Binding-site contacts:
Ligand atom O3 contacts residue ARG332 of chain 1.A at 2.9 Å (salt-bridge).
Ligand atom C1 contacts residue TRP539 of chain 1.A at 3.8 Å (hydrophobic).
Ligand atom O2 contacts residue GLU288 of chain 1.A at 2.6 Å (salt-bridge).
Ligand atom O3 contacts residue BDP1 of chain 1.E at 4.2 Å.
Ligand atom C5 contacts residue HIS524 of chain 1.A at 3.8 Å.
Ligand atom C5 contacts residue TRP539 of chain 1.A at 3.9 Å (hydrophobic).
Ligand atom C2 contacts residue BDP1 of chain 1.E at 3.4 Å.
Ligand atom C5 contacts residue HIS517 of chain 1.A at 4.0 Å.
Ligand atom O3 contacts residue PHE323 of chain 1.A at 3.6 Å.
Ligand atom O2 contacts residue BDP1 of chain 1.E at 3.4 Å (h-bond).
Ligand atom C2 contacts residue ASP361 of chain 1.A at 3.7 Å.
Ligand atom C3 contacts residue ASP361 of chain 1.A at 3.5 Å.
Ligand atom C4 contacts residue TYR390 of chain 1.A at 4.1 Å (hydrophobic).
Ligand atom O4 contacts residue ASP538 of chain 1.A at 4.1 Å.
Ligand atom C4 contacts residue TRP539 of chain 1.A at 4.1 Å (hydrophobic).
Ligand atom C3 contacts residue ARG332 of chain 1.A at 3.9 Å.
Ligand atom C3 contacts residue TYR325 of chain 1.A at 3.6 Å (hydrophobic).
Ligand atom O1 contacts residue HIS524 of chain 1.A at 3.5 Å (h-bond).
Ligand atom O5 contacts residue GLN521 of chain 1.A at 3.1 Å (h-bond).
Ligand atom C5 contacts residue GLN521 of chain 1.A at 3.3 Å.
Ligand atom C1 contacts residue BDP1 of chain 1.E at 4.0 Å.
Ligand atom O3 contacts residue ASP361 of chain 1.A at 2.6 Å (salt-bridge).
Ligand atom O4 contacts residue HIS517 of chain 1.A at 2.9 Å (h-bond).
Ligand atom O1 contacts residue BDP1 of chain 1.E at 3.5 Å (h-bond).
Ligand atom C4 contacts residue ARG332 of chain 1.A at 4.0 Å.
Ligand atom C1 contacts residue HIS524 of chain 1.A at 3.7 Å.
Ligand atom C3 contacts residue GLU288 of chain 1.A at 3.4 Å.
Ligand atom C3 contacts residue TRP539 of chain 1.A at 3.9 Å (hydrophobic).
Ligand atom C4 contacts residue HIS517 of chain 1.A at 3.6 Å.
Ligand atom O3 contacts residue TYR325 of chain 1.A at 3.6 Å.
Ligand atom C2 contacts residue GLU288 of chain 1.A at 3.6 Å.
Ligand atom O1 contacts residue GLY522 of chain 1.A at 4.2 Å.
Ligand atom O3 contacts residue GLU288 of chain 1.A at 3.4 Å (salt-bridge).
Ligand atom C1 contacts residue ARG165 of chain 1.A at 3.6 Å.
Ligand atom O4 contacts residue TRP539 of chain 1.A at 3.5 Å.
Ligand atom O5 contacts residue HIS524 of chain 1.A at 3.1 Å.
Ligand atom O1 contacts residue ARG165 of chain 1.A at 3.0 Å (salt-bridge).
Ligand atom C2 contacts residue HIS524 of chain 1.A at 4.1 Å.
Ligand atom C4 contacts residue ASP361 of chain 1.A at 3.7 Å.
Ligand atom O4 contacts residue ARG332 of chain 1.A at 2.7 Å (salt-bridge).

Sequence of chain 1.A:
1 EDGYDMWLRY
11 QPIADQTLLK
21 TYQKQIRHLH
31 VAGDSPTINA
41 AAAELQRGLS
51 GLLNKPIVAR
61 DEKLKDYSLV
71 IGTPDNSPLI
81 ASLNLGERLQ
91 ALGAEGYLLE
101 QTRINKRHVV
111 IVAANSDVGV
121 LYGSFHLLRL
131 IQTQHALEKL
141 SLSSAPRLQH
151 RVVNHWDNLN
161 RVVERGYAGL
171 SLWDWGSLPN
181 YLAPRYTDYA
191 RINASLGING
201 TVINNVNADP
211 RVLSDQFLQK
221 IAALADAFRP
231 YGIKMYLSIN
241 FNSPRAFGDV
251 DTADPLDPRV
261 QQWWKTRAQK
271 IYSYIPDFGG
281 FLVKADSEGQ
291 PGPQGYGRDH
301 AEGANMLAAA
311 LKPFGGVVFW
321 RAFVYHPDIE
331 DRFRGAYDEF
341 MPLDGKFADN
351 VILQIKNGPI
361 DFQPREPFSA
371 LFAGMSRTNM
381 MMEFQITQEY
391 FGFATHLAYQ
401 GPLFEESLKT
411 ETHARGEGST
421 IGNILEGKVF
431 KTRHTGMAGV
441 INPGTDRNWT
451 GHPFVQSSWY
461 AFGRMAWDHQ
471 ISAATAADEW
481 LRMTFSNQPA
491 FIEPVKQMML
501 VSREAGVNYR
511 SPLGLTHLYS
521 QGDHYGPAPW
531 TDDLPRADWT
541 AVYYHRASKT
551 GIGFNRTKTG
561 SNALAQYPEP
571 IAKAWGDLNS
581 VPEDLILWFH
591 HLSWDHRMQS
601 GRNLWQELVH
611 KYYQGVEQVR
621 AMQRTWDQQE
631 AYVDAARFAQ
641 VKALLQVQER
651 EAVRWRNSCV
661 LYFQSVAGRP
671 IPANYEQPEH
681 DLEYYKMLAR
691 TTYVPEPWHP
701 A

A small-molecule ligand and the protein it binds are described below.
Small molecule (SMILES): CO[C@@H]1OC[C@@H](O)[C@H](O)[C@H]1O